Sequence of chain 1.A:
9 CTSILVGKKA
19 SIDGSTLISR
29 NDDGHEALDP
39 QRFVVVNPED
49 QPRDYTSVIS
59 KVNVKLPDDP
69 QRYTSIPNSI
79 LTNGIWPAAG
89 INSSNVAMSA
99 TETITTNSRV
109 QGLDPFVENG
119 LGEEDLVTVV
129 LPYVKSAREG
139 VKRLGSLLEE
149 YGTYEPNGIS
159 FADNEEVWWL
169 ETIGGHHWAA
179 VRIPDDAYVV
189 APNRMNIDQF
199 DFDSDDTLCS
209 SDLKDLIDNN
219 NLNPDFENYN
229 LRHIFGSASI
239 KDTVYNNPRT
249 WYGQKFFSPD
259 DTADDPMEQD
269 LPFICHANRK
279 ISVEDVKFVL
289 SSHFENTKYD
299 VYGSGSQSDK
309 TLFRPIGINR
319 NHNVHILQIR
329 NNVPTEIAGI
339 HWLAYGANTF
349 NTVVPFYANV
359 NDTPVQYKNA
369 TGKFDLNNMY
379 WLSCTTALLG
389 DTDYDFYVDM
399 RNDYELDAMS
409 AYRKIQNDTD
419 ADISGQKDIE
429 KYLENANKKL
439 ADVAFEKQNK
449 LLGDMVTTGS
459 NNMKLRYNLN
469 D

The protein below binds the small molecule below.
Small molecule (SMILES): C[C@H](N)C(=O)O

Binding-site contacts:
Ligand atom N contacts residue ASP31 of chain 1.A at 4.4 Å.
Ligand atom CA contacts residue GLU121 of chain 1.A at 3.3 Å.
Ligand atom CA contacts residue PRO1 of chain 1.P at 2.5 Å (hydrophobic).
Ligand atom O contacts residue ASN191 of chain 1.A at 2.8 Å (h-bond).
Ligand atom CA contacts residue THR99 of chain 1.A at 4.2 Å.
Ligand atom CB contacts residue GLU121 of chain 1.A at 2.9 Å.
Ligand atom CB contacts residue GLU100 of chain 1.A at 4.2 Å.
Ligand atom CB contacts residue THR99 of chain 1.A at 2.9 Å.
Ligand atom O contacts residue CYS9 of chain 1.A at 3.3 Å (h-bond).
Ligand atom O contacts residue PRO1 of chain 1.P at 2.3 Å (h-bond).
Ligand atom C contacts residue ASP31 of chain 1.A at 4.2 Å.
Ligand atom C contacts residue ASN191 of chain 1.A at 3.9 Å.
Ligand atom N contacts residue GLU121 of chain 1.A at 2.7 Å (salt-bridge).
Ligand atom O contacts residue GLU100 of chain 1.A at 4.3 Å.
Ligand atom CA contacts residue ASP31 of chain 1.A at 4.0 Å.
Ligand atom CA contacts residue CYS9 of chain 1.A at 3.4 Å (hydrophobic).
Ligand atom CA contacts residue THR101 of chain 1.A at 3.2 Å.
Ligand atom C contacts residue THR101 of chain 1.A at 3.0 Å.
Ligand atom CB contacts residue PRO1 of chain 1.P at 3.7 Å (hydrophobic).
Ligand atom O contacts residue THR101 of chain 1.A at 3.0 Å (h-bond).
Ligand atom CB contacts residue CYS9 of chain 1.A at 3.4 Å (hydrophobic).
Ligand atom N contacts residue PRO1 of chain 1.P at 2.9 Å (h-bond).
Ligand atom CB contacts residue THR101 of chain 1.A at 3.0 Å.
Ligand atom N contacts residue THR101 of chain 1.A at 3.2 Å (h-bond).
Ligand atom C contacts residue CYS9 of chain 1.A at 3.5 Å (hydrophobic).
Ligand atom C contacts residue PRO1 of chain 1.P at 1.4 Å (hydrophobic).